Sequence of chain 17.A:
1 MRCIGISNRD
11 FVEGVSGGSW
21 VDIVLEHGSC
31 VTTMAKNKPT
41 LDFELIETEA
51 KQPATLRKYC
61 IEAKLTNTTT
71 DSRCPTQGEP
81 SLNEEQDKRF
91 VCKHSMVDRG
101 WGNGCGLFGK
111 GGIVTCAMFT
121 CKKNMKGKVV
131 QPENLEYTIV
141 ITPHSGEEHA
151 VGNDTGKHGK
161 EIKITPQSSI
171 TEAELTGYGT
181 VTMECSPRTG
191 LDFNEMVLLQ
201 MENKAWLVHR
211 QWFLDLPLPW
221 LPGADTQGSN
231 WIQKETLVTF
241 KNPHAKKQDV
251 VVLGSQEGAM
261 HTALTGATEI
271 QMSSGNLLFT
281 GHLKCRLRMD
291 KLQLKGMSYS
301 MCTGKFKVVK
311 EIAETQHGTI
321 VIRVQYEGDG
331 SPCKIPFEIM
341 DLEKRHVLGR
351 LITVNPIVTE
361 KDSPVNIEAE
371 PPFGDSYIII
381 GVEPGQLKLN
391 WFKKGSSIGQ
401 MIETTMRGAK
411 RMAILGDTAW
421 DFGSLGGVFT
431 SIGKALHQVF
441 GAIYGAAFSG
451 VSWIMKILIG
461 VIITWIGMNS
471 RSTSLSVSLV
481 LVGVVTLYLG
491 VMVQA

A protein and the small-molecule ligand that binds it are described below.
Small molecule (SMILES): CC(=O)N[C@@H]1[C@@H](O)[C@H](O)[C@@H](CO)O[C@H]1O

Binding-site contacts:
Ligand atom C8 contacts residue ASN67 of chain 17.A at 4.2 Å.
Ligand atom C4 contacts residue ASN67 of chain 17.A at 4.2 Å.
Ligand atom N2 contacts residue ASN67 of chain 17.A at 2.9 Å (h-bond).
Ligand atom O5 contacts residue ASN67 of chain 17.A at 2.4 Å (h-bond).
Ligand atom C5 contacts residue ASN67 of chain 17.A at 3.7 Å.
Ligand atom C1 contacts residue ASN67 of chain 17.A at 1.4 Å.
Ligand atom C8 contacts residue PHE90 of chain 17.A at 3.9 Å (hydrophobic).
Ligand atom C8 contacts residue MET118 of chain 17.A at 4.3 Å (hydrophobic).
Ligand atom C7 contacts residue ASN67 of chain 17.A at 3.7 Å.
Ligand atom C3 contacts residue ASN67 of chain 17.A at 3.8 Å.
Ligand atom C2 contacts residue ASN67 of chain 17.A at 2.5 Å.
Ligand atom O7 contacts residue ASN67 of chain 17.A at 4.1 Å.